Sequence of chain 55.C:
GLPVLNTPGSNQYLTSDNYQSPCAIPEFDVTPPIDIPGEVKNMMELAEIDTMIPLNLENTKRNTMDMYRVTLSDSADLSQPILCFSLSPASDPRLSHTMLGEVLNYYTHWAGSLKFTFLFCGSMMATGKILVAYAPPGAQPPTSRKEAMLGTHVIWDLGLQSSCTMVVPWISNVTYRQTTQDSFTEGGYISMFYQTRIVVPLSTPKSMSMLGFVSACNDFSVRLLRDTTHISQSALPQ

Sequence of chain 55.A:
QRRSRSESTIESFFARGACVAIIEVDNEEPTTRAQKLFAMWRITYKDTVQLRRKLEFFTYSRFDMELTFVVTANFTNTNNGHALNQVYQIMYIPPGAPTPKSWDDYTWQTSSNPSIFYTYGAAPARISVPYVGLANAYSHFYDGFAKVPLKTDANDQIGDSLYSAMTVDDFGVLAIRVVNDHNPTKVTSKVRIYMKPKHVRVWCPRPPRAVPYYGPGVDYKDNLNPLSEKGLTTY

Binding-site contacts:
Ligand atom CAY contacts residue VAL194 of chain 55.A at 3.8 Å (hydrophobic).
Ligand atom NBC contacts residue PHE236 of chain 55.A at 3.7 Å.
Ligand atom OAV contacts residue ILE192 of chain 55.A at 3.1 Å.
Ligand atom CAO contacts residue PHE236 of chain 55.A at 3.7 Å (hydrophobic).
Ligand atom CAN contacts residue ILE108 of chain 55.A at 3.7 Å (hydrophobic).
Ligand atom CAL contacts residue LEU132 of chain 55.A at 3.9 Å (hydrophobic).
Ligand atom CAX contacts residue PHE236 of chain 55.A at 3.3 Å (hydrophobic).
Ligand atom CAE contacts residue SER204 of chain 55.A at 3.4 Å.
Ligand atom CAK contacts residue TYR157 of chain 55.A at 3.6 Å (hydrophobic).
Ligand atom NAT contacts residue ILE192 of chain 55.A at 3.8 Å.
Ligand atom CAB contacts residue TYR203 of chain 55.A at 3.6 Å (hydrophobic).
Ligand atom NAT contacts residue TYR157 of chain 55.A at 3.4 Å.
Ligand atom CBA contacts residue TYR110 of chain 55.A at 3.4 Å (hydrophobic).
Ligand atom OAC contacts residue THR109 of chain 55.A at 3.8 Å.
Ligand atom CAA contacts residue PRO179 of chain 55.A at 3.3 Å (hydrophobic).
Ligand atom NAU contacts residue LYS111 of chain 55.A at 3.5 Å (salt-bridge).
Ligand atom CAM contacts residue TYR157 of chain 55.A at 3.8 Å (hydrophobic).
Ligand atom CAJ contacts residue VAL194 of chain 55.A at 3.6 Å (hydrophobic).
Ligand atom CAS contacts residue TYR203 of chain 55.A at 3.7 Å (hydrophobic).
Ligand atom NBD contacts residue PHE236 of chain 55.A at 3.6 Å.
Ligand atom CAR contacts residue TYR203 of chain 55.A at 3.7 Å (hydrophobic).
Ligand atom CAL contacts residue MET130 of chain 55.A at 3.2 Å (hydrophobic).
Ligand atom CAH contacts residue TYR110 of chain 55.A at 3.6 Å (hydrophobic).
Ligand atom CAJ contacts residue LEU132 of chain 55.A at 3.3 Å (hydrophobic).
Ligand atom OAC contacts residue TYR110 of chain 55.A at 3.6 Å.
Ligand atom NBD contacts residue TYR110 of chain 55.A at 3.4 Å.
Ligand atom CBB contacts residue MET130 of chain 55.A at 3.7 Å (hydrophobic).
Ligand atom CAZ contacts residue VAL194 of chain 55.A at 3.9 Å (hydrophobic).
Ligand atom CAF contacts residue LYS111 of chain 55.A at 3.6 Å.
Ligand atom CAA contacts residue SER180 of chain 55.A at 3.6 Å.
Ligand atom CAG contacts residue TYR110 of chain 55.A at 3.7 Å (hydrophobic).
Ligand atom CAA contacts residue ILE181 of chain 55.A at 3.8 Å (hydrophobic).
Ligand atom CAQ contacts residue PHE236 of chain 55.A at 3.5 Å (hydrophobic).
Ligand atom CAD contacts residue ILE192 of chain 55.A at 3.4 Å (hydrophobic).
Ligand atom CAE contacts residue TYR110 of chain 55.A at 3.8 Å (hydrophobic).
Ligand atom CAA contacts residue ILE155 of chain 55.A at 3.8 Å (hydrophobic).
Ligand atom CAL contacts residue VAL194 of chain 55.A at 3.8 Å (hydrophobic).
Ligand atom CAI contacts residue TYR157 of chain 55.A at 3.6 Å (hydrophobic).
Ligand atom CAX contacts residue TYR110 of chain 55.A at 3.6 Å (hydrophobic).
Ligand atom OAC contacts residue PHE236 of chain 55.A at 3.5 Å.

The protein below binds the small molecule below.
Small molecule (SMILES): CCO/N=C/c1ccc(OCC[C@@H](C)CCN2CCN(c3ccncc3)C2=O)cc1